Sequence of chain 1.A:
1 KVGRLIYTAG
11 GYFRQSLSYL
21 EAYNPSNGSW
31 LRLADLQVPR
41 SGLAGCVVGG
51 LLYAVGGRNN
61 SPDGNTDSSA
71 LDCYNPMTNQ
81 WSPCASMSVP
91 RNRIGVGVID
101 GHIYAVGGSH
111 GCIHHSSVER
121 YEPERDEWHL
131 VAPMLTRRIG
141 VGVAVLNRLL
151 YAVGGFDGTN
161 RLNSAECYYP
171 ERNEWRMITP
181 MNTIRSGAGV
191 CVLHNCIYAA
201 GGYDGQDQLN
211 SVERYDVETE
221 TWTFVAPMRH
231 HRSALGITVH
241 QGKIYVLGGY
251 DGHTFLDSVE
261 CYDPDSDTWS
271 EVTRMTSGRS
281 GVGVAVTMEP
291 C

A small-molecule ligand and the protein it binds are described below.
Small molecule (SMILES): O=C(O)CNC(=O)c1cccc2c1-c1ccccc1C2=O

Binding-site contacts:
Ligand atom C12 contacts residue TYR203 of chain 1.A at 3.5 Å (hydrophobic).
Ligand atom C11 contacts residue SER233 of chain 1.A at 3.6 Å.
Ligand atom C8 contacts residue TYR250 of chain 1.A at 4.4 Å (hydrophobic).
Ligand atom O4 contacts residue GLN208 of chain 1.A at 3.3 Å (h-bond).
Ligand atom O2 contacts residue TYR203 of chain 1.A at 4.0 Å.
Ligand atom C13 contacts residue ARG93 of chain 1.A at 3.9 Å.
Ligand atom C7 contacts residue DMS1 of chain 1.F at 4.0 Å.
Ligand atom C11 contacts residue GLN208 of chain 1.A at 4.0 Å.
Ligand atom C1 contacts residue TYR250 of chain 1.A at 3.9 Å (hydrophobic).
Ligand atom C5 contacts residue SER233 of chain 1.A at 3.9 Å.
Ligand atom N1 contacts residue SER233 of chain 1.A at 4.1 Å.
Ligand atom C3 contacts residue TYR250 of chain 1.A at 3.9 Å (hydrophobic).
Ligand atom C14 contacts residue TYR203 of chain 1.A at 3.9 Å (hydrophobic).
Ligand atom C4 contacts residue TYR250 of chain 1.A at 3.7 Å (hydrophobic).
Ligand atom C14 contacts residue GLN208 of chain 1.A at 3.8 Å.
Ligand atom C7 contacts residue PHE255 of chain 1.A at 3.5 Å (hydrophobic).
Ligand atom C16 contacts residue TYR250 of chain 1.A at 4.3 Å (hydrophobic).
Ligand atom C2 contacts residue TYR250 of chain 1.A at 3.8 Å (hydrophobic).
Ligand atom C9 contacts residue TYR250 of chain 1.A at 3.9 Å (hydrophobic).
Ligand atom C7 contacts residue TYR250 of chain 1.A at 4.3 Å (hydrophobic).
Ligand atom C6 contacts residue DMS1 of chain 1.F at 4.0 Å.
Ligand atom O3 contacts residue SER186 of chain 1.A at 3.0 Å (h-bond).
Ligand atom O4 contacts residue TYR203 of chain 1.A at 3.5 Å.
Ligand atom C8 contacts residue PHE255 of chain 1.A at 3.6 Å (hydrophobic).
Ligand atom C11 contacts residue TYR203 of chain 1.A at 3.9 Å (hydrophobic).
Ligand atom N1 contacts residue TYR203 of chain 1.A at 4.0 Å.
Ligand atom O2 contacts residue SER186 of chain 1.A at 3.9 Å.
Ligand atom C5 contacts residue TYR250 of chain 1.A at 4.0 Å (hydrophobic).
Ligand atom O2 contacts residue ARG161 of chain 1.A at 4.1 Å.
Ligand atom C13 contacts residue SER186 of chain 1.A at 3.8 Å.
Ligand atom O4 contacts residue SER233 of chain 1.A at 2.6 Å (h-bond).
Ligand atom C7 contacts residue SER280 of chain 1.A at 3.5 Å.
Ligand atom C6 contacts residue SER280 of chain 1.A at 3.9 Å.
Ligand atom O3 contacts residue GLY187 of chain 1.A at 3.5 Å (h-bond).
Ligand atom C10 contacts residue GLN208 of chain 1.A at 3.9 Å.
Ligand atom O3 contacts residue ARG93 of chain 1.A at 3.0 Å (salt-bridge).
Ligand atom C6 contacts residue TYR250 of chain 1.A at 4.0 Å (hydrophobic).
Ligand atom C6 contacts residue ALA234 of chain 1.A at 4.0 Å (hydrophobic).
Ligand atom C13 contacts residue TYR203 of chain 1.A at 4.0 Å (hydrophobic).
Ligand atom C12 contacts residue SER233 of chain 1.A at 3.8 Å.